The small molecule below binds the protein below.
Small molecule (SMILES): CC(=O)N[C@@H]1[C@@H](O)[C@H](O)[C@@H](CO)O[C@H]1O

Sequence of chain 1.B:
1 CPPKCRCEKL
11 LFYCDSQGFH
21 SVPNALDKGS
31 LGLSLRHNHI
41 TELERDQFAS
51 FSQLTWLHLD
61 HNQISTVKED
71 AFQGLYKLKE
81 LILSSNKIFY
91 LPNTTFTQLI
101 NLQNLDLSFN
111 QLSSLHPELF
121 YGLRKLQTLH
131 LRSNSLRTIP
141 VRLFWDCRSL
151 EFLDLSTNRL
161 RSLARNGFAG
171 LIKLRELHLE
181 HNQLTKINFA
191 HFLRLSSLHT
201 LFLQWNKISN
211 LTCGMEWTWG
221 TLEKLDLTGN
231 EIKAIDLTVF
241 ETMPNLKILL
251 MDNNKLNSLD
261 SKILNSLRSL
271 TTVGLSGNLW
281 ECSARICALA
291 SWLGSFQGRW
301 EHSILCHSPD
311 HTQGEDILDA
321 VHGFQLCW

Binding-site contacts:
Ligand atom O7 contacts residue ASN93 of chain 1.B at 3.0 Å (h-bond).
Ligand atom C1 contacts residue ASN93 of chain 1.B at 1.4 Å.
Ligand atom C7 contacts residue GLU118 of chain 1.B at 4.0 Å.
Ligand atom O7 contacts residue GLU118 of chain 1.B at 3.0 Å (salt-bridge).
Ligand atom C2 contacts residue ASN93 of chain 1.B at 2.4 Å.
Ligand atom C8 contacts residue GLU118 of chain 1.B at 4.4 Å.
Ligand atom O5 contacts residue HIS116 of chain 1.B at 4.3 Å.
Ligand atom C1 contacts residue HIS116 of chain 1.B at 4.5 Å.
Ligand atom C8 contacts residue THR94 of chain 1.B at 3.8 Å.
Ligand atom O5 contacts residue ASN93 of chain 1.B at 2.4 Å (h-bond).
Ligand atom N2 contacts residue ASN93 of chain 1.B at 2.8 Å (h-bond).
Ligand atom C5 contacts residue ASN93 of chain 1.B at 3.7 Å.
Ligand atom O7 contacts residue HIS116 of chain 1.B at 4.3 Å.
Ligand atom C8 contacts residue ASN93 of chain 1.B at 4.2 Å.
Ligand atom C3 contacts residue ASN93 of chain 1.B at 3.8 Å.
Ligand atom N2 contacts residue THR94 of chain 1.B at 4.1 Å.
Ligand atom C7 contacts residue ASN93 of chain 1.B at 3.1 Å.
Ligand atom C7 contacts residue THR94 of chain 1.B at 4.2 Å.
Ligand atom C4 contacts residue ASN93 of chain 1.B at 4.3 Å.